Sequence of chain 1.F:
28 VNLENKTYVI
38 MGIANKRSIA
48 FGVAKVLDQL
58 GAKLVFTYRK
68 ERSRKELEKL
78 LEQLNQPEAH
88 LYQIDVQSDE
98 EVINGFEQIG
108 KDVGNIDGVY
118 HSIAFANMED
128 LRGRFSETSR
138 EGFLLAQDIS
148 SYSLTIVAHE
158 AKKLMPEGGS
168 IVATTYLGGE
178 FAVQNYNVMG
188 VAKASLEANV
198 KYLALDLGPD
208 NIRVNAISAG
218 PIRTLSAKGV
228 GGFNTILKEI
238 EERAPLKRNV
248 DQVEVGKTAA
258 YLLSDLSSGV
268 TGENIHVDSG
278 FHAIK

Binding-site contacts:
Ligand atom C19 contacts residue ILE233 of chain 1.F at 3.9 Å (hydrophobic).
Ligand atom C20 contacts residue VAL227 of chain 1.F at 3.5 Å (hydrophobic).
Ligand atom C5 contacts residue NAP1 of chain 1.W at 3.4 Å.
Ligand atom C16 contacts residue NAP1 of chain 1.W at 3.2 Å.
Ligand atom C1 contacts residue TYR183 of chain 1.F at 3.5 Å (hydrophobic).
Ligand atom C3 contacts residue ALA224 of chain 1.F at 4.0 Å (hydrophobic).
Ligand atom C14 contacts residue ALA121 of chain 1.F at 3.6 Å (hydrophobic).
Ligand atom C14 contacts residue SER223 of chain 1.F at 3.3 Å.
Ligand atom C10 contacts residue MET186 of chain 1.F at 3.6 Å (hydrophobic).
Ligand atom C9 contacts residue VAL227 of chain 1.F at 3.8 Å (hydrophobic).
Ligand atom C6 contacts residue NAP1 of chain 1.W at 3.3 Å.
Ligand atom O17 contacts residue TYR183 of chain 1.F at 2.7 Å (h-bond).
Ligand atom C3 contacts residue NAP1 of chain 1.W at 3.1 Å.
Ligand atom C10 contacts residue LEU128 of chain 1.F at 3.6 Å (hydrophobic).
Ligand atom C12 contacts residue SER223 of chain 1.F at 3.9 Å.
Ligand atom C17 contacts residue TYR183 of chain 1.F at 4.0 Å (hydrophobic).
Ligand atom O7 contacts residue NAP1 of chain 1.W at 3.3 Å.
Ligand atom C11 contacts residue MET186 of chain 1.F at 3.5 Å (hydrophobic).
Ligand atom C1 contacts residue NAP1 of chain 1.W at 3.3 Å.
Ligand atom C11 contacts residue ALA123 of chain 1.F at 3.8 Å (hydrophobic).
Ligand atom O7 contacts residue SER223 of chain 1.F at 4.0 Å.
Ligand atom C8 contacts residue SER223 of chain 1.F at 3.7 Å.
Ligand atom C12 contacts residue PHE122 of chain 1.F at 3.8 Å (hydrophobic).
Ligand atom O17 contacts residue LYS190 of chain 1.F at 3.8 Å.
Ligand atom C12 contacts residue MET186 of chain 1.F at 3.9 Å (hydrophobic).
Ligand atom C4 contacts residue NAP1 of chain 1.W at 3.5 Å.
Ligand atom C21 contacts residue VAL180 of chain 1.F at 3.5 Å (hydrophobic).
Ligand atom C21 contacts residue ILE233 of chain 1.F at 3.8 Å (hydrophobic).
Ligand atom C12 contacts residue ALA121 of chain 1.F at 3.7 Å (hydrophobic).
Ligand atom C17 contacts residue TYR173 of chain 1.F at 3.8 Å (hydrophobic).
Ligand atom C16 contacts residue PRO218 of chain 1.F at 4.0 Å (hydrophobic).
Ligand atom O17 contacts residue NAP1 of chain 1.W at 2.5 Å (h-bond).
Ligand atom C4 contacts residue ALA224 of chain 1.F at 3.8 Å (hydrophobic).
Ligand atom C6 contacts residue TYR183 of chain 1.F at 3.5 Å (hydrophobic).
Ligand atom C21 contacts residue GLN181 of chain 1.F at 3.2 Å.
Ligand atom C2 contacts residue NAP1 of chain 1.W at 3.2 Å.
Ligand atom C18 contacts residue PHE230 of chain 1.F at 3.5 Å (hydrophobic).
Ligand atom C14 contacts residue NAP1 of chain 1.W at 3.6 Å.
Ligand atom C13 contacts residue SER223 of chain 1.F at 3.4 Å.
Ligand atom C19 contacts residue TYR173 of chain 1.F at 3.7 Å (hydrophobic).

A small-molecule ligand and the protein it binds are described below.
Small molecule (SMILES): CCCCCCc1ccc(Oc2ccccc2C)c(O)c1